Sequence of chain 2.A:
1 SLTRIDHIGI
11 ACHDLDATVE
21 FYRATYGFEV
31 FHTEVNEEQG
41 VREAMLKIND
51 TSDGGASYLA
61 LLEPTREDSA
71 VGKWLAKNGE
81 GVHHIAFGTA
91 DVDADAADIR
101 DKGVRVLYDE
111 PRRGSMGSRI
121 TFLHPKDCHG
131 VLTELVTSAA

Binding-site contacts:
Ligand atom O6 contacts residue COA1 of chain 2.F at 0.4 Å (h-bond).
Ligand atom N1 contacts residue COA1 of chain 2.F at 0.1 Å (h-bond).
Ligand atom N3 contacts residue COA1 of chain 2.F at 0.1 Å (h-bond).
Ligand atom N6 contacts residue COA1 of chain 2.F at 0.2 Å (h-bond).
Ligand atom OP1 contacts residue COA1 of chain 2.F at 0.6 Å (h-bond).
Ligand atom C2' contacts residue COA1 of chain 2.F at 0.2 Å.
Ligand atom C1' contacts residue COA1 of chain 2.F at 0.2 Å.
Ligand atom C5' contacts residue COA1 of chain 2.F at 0.3 Å.
Ligand atom O12 contacts residue COA1 of chain 2.F at 0.3 Å (h-bond).
Ligand atom NP1 contacts residue COA1 of chain 2.F at 0.1 Å (h-bond).
Ligand atom CP4 contacts residue COA1 of chain 2.F at 0.3 Å.
Ligand atom C6 contacts residue COA1 of chain 2.F at 0.2 Å.
Ligand atom CP2 contacts residue COA1 of chain 2.F at 0.1 Å.
Ligand atom P3 contacts residue COA1 of chain 2.F at 0.8 Å.
Ligand atom O4' contacts residue COA1 of chain 2.F at 0.2 Å (h-bond).
Ligand atom O3' contacts residue COA1 of chain 2.F at 0.3 Å (h-bond).
Ligand atom CP1 contacts residue COA1 of chain 2.F at 0.2 Å.
Ligand atom CP6 contacts residue COA1 of chain 2.F at 0.5 Å.
Ligand atom P2 contacts residue COA1 of chain 2.F at 0.4 Å.
Ligand atom P1 contacts residue COA1 of chain 2.F at 0.5 Å.
Ligand atom O21 contacts residue COA1 of chain 2.F at 0.6 Å (h-bond).
Ligand atom C8 contacts residue COA1 of chain 2.F at 0.1 Å.
Ligand atom C2 contacts residue COA1 of chain 2.F at 0.1 Å.
Ligand atom CPB contacts residue COA1 of chain 2.F at 0.4 Å.
Ligand atom C3' contacts residue COA1 of chain 2.F at 0.3 Å.
Ligand atom O5' contacts residue COA1 of chain 2.F at 0.7 Å (h-bond).
Ligand atom N7 contacts residue COA1 of chain 2.F at 0.1 Å (h-bond).
Ligand atom C4' contacts residue COA1 of chain 2.F at 0.2 Å.
Ligand atom O2' contacts residue COA1 of chain 2.F at 0.2 Å (h-bond).
Ligand atom N9 contacts residue COA1 of chain 2.F at 0.1 Å (h-bond).
Ligand atom NP2 contacts residue COA1 of chain 2.F at 0.2 Å (h-bond).
Ligand atom O22 contacts residue COA1 of chain 2.F at 0.6 Å (h-bond).
Ligand atom C4 contacts residue COA1 of chain 2.F at 0.1 Å.
Ligand atom CP5 contacts residue COA1 of chain 2.F at 0.3 Å.
Ligand atom CPA contacts residue COA1 of chain 2.F at 0.6 Å.
Ligand atom O33 contacts residue COA1 of chain 2.F at 0.4 Å (h-bond).
Ligand atom C5 contacts residue COA1 of chain 2.F at 0.1 Å.
Ligand atom O11 contacts residue COA1 of chain 2.F at 0.6 Å (h-bond).
Ligand atom CP3 contacts residue COA1 of chain 2.F at 0.3 Å.
Ligand atom OP2 contacts residue COA1 of chain 2.F at 0.8 Å (h-bond).

This protein binds this small molecule.
Small molecule (SMILES): CC(C(=O)SCCNC(=O)CCNC(=O)[C@H](O)C(C)(C)COP(=O)(O)OP(=O)(O)OC[C@H]1O[C@@H](n2cnc3c(N)ncnc32)[C@H](O)[C@@H]1OP(=O)(O)O)=[N+]([O-])[O-]